This small molecule binds to this protein.
Small molecule (SMILES): COc1cc(CCNC(=O)c2nc(C(C)(C)NC(=O)OCc3ccccc3)[nH]c(=O)c2O)ccn1

Binding-site contacts:
Ligand atom C08 contacts residue GLU81 of chain 1.A at 3.7 Å.
Ligand atom C23 contacts residue THR58 of chain 1.A at 3.9 Å.
Ligand atom C10 contacts residue MN1 of chain 1.B at 2.8 Å.
Ligand atom O03 contacts residue MN1 of chain 1.B at 2.3 Å.
Ligand atom N02 contacts residue GLU81 of chain 1.A at 3.2 Å (salt-bridge).
Ligand atom O03 contacts residue MN1 of chain 1.C at 2.4 Å.
Ligand atom C07 contacts residue GLU81 of chain 1.A at 3.5 Å.
Ligand atom O25 contacts residue TYR131 of chain 1.A at 3.7 Å.
Ligand atom C09 contacts residue GLU81 of chain 1.A at 4.0 Å.
Ligand atom C09 contacts residue HIS61 of chain 1.A at 3.5 Å.
Ligand atom O04 contacts residue MN1 of chain 1.B at 2.1 Å.
Ligand atom C06 contacts residue GLU81 of chain 1.A at 3.2 Å.
Ligand atom N01 contacts residue LYS54 of chain 1.A at 3.0 Å (salt-bridge).
Ligand atom O03 contacts residue GLU120 of chain 1.A at 3.1 Å (salt-bridge).
Ligand atom C22 contacts residue LYS54 of chain 1.A at 4.0 Å.
Ligand atom O02 contacts residue MN1 of chain 1.C at 2.6 Å.
Ligand atom O26 contacts residue TYR131 of chain 1.A at 2.9 Å (h-bond).
Ligand atom C24 contacts residue THR58 of chain 1.A at 3.8 Å.
Ligand atom N03 contacts residue HIS61 of chain 1.A at 3.7 Å.
Ligand atom C09 contacts residue GLU120 of chain 1.A at 3.9 Å.
Ligand atom N02 contacts residue MN1 of chain 1.C at 3.2 Å.
Ligand atom C07 contacts residue MN1 of chain 1.C at 2.7 Å.
Ligand atom O03 contacts residue HIS61 of chain 1.A at 3.6 Å.
Ligand atom C09 contacts residue MN1 of chain 1.B at 2.9 Å.
Ligand atom C03 contacts residue ALA40 of chain 1.A at 4.0 Å (hydrophobic).
Ligand atom C23 contacts residue ALA57 of chain 1.A at 3.8 Å (hydrophobic).
Ligand atom O04 contacts residue ILE121 of chain 1.A at 2.9 Å (h-bond).
Ligand atom C10 contacts residue GLU120 of chain 1.A at 3.9 Å.
Ligand atom O04 contacts residue HIS61 of chain 1.A at 2.7 Å (h-bond).
Ligand atom C21 contacts residue TYR44 of chain 1.A at 3.9 Å (hydrophobic).
Ligand atom C26 contacts residue TYR131 of chain 1.A at 3.5 Å (hydrophobic).
Ligand atom C08 contacts residue MN1 of chain 1.C at 3.2 Å.
Ligand atom C10 contacts residue HIS61 of chain 1.A at 3.2 Å.
Ligand atom C09 contacts residue MN1 of chain 1.C at 3.1 Å.
Ligand atom C25 contacts residue TYR131 of chain 1.A at 3.7 Å (hydrophobic).
Ligand atom O04 contacts residue GLU120 of chain 1.A at 3.2 Å (salt-bridge).
Ligand atom O03 contacts residue ASP109 of chain 1.A at 3.2 Å (salt-bridge).
Ligand atom C02 contacts residue LYS54 of chain 1.A at 3.6 Å.
Ligand atom O03 contacts residue GLU81 of chain 1.A at 4.0 Å.
Ligand atom C22 contacts residue TYR44 of chain 1.A at 3.8 Å (hydrophobic).

Sequence of chain 1.A:
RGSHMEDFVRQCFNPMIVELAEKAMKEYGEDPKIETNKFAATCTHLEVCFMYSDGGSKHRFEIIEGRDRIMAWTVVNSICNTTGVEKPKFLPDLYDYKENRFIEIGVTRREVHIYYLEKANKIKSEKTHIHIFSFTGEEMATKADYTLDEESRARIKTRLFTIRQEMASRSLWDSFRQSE